A small-molecule ligand and the protein it binds are described below.
Small molecule (SMILES): CC(=O)N[C@H]1[C@H]([C@H](O)[C@H](O)COC(C)=O)O[C@@](O[C@H](CO)[C@@H](O)[C@@H]2O[C@@](O)(C(=O)O)C[C@H](O)[C@H]2NC(C)=O)(C(=O)O)C[C@@H]1O

Binding-site contacts:
Ligand atom C1 contacts residue THR93 of chain 1.B at 3.4 Å.
Ligand atom C11 contacts residue THR41 of chain 1.B at 3.3 Å.
Ligand atom O8 contacts residue THR93 of chain 1.B at 2.9 Å (h-bond).
Ligand atom O6 contacts residue THR93 of chain 1.B at 4.4 Å.
Ligand atom C1 contacts residue THR94 of chain 1.B at 3.8 Å.
Ligand atom O1B contacts residue THR93 of chain 1.B at 2.9 Å (h-bond).
Ligand atom O1A contacts residue THR93 of chain 1.B at 2.8 Å (h-bond).
Ligand atom O1A contacts residue THR93 of chain 1.B at 3.2 Å (h-bond).
Ligand atom O10 contacts residue THR41 of chain 1.B at 3.5 Å (h-bond).
Ligand atom CAF contacts residue SER97 of chain 1.B at 3.8 Å.
Ligand atom C8 contacts residue THR93 of chain 1.B at 4.0 Å.
Ligand atom OBJ contacts residue ASN37 of chain 1.B at 3.7 Å.
Ligand atom CAG contacts residue LYS95 of chain 1.B at 3.8 Å.
Ligand atom C9 contacts residue THR93 of chain 1.B at 3.9 Å.
Ligand atom CAF contacts residue LYS95 of chain 1.B at 4.0 Å.
Ligand atom O1B contacts residue THR94 of chain 1.B at 3.8 Å.
Ligand atom C10 contacts residue THR41 of chain 1.B at 3.7 Å.
Ligand atom C10 contacts residue SER257 of chain 1.B at 3.7 Å.
Ligand atom CAF contacts residue TRP100 of chain 1.B at 4.1 Å (hydrophobic).
Ligand atom C11 contacts residue ASN259 of chain 1.B at 3.8 Å.
Ligand atom O10 contacts residue ASN259 of chain 1.B at 4.0 Å.
Ligand atom O1B contacts residue SER257 of chain 1.B at 4.4 Å.
Ligand atom O10 contacts residue SER257 of chain 1.B at 2.5 Å (h-bond).
Ligand atom OBJ contacts residue LYS95 of chain 1.B at 3.8 Å.
Ligand atom O10 contacts residue SER258 of chain 1.B at 4.4 Å.
Ligand atom CAF contacts residue LEU96 of chain 1.B at 3.9 Å (hydrophobic).
Ligand atom O1B contacts residue LYS95 of chain 1.B at 3.8 Å.
Ligand atom C7 contacts residue THR41 of chain 1.B at 4.3 Å.
Ligand atom C6 contacts residue THR93 of chain 1.B at 4.4 Å.
Ligand atom C1 contacts residue THR93 of chain 1.B at 4.0 Å.
Ligand atom O1A contacts residue THR94 of chain 1.B at 3.4 Å (h-bond).
Ligand atom CAF contacts residue ASN37 of chain 1.B at 3.6 Å.
Ligand atom O9 contacts residue LYS95 of chain 1.B at 3.5 Å.
Ligand atom CAG contacts residue ASN37 of chain 1.B at 4.0 Å.
Ligand atom C9 contacts residue LYS95 of chain 1.B at 3.9 Å.
Ligand atom O7 contacts residue THR41 of chain 1.B at 3.4 Å.
Ligand atom OBJ contacts residue LEU39 of chain 1.B at 3.7 Å.
Ligand atom O1B contacts residue LYS91 of chain 1.B at 4.4 Å.
Ligand atom C9 contacts residue TRP100 of chain 1.B at 4.2 Å (hydrophobic).
Ligand atom O10 contacts residue ILE43 of chain 1.B at 4.0 Å.

Sequence of chain 1.B:
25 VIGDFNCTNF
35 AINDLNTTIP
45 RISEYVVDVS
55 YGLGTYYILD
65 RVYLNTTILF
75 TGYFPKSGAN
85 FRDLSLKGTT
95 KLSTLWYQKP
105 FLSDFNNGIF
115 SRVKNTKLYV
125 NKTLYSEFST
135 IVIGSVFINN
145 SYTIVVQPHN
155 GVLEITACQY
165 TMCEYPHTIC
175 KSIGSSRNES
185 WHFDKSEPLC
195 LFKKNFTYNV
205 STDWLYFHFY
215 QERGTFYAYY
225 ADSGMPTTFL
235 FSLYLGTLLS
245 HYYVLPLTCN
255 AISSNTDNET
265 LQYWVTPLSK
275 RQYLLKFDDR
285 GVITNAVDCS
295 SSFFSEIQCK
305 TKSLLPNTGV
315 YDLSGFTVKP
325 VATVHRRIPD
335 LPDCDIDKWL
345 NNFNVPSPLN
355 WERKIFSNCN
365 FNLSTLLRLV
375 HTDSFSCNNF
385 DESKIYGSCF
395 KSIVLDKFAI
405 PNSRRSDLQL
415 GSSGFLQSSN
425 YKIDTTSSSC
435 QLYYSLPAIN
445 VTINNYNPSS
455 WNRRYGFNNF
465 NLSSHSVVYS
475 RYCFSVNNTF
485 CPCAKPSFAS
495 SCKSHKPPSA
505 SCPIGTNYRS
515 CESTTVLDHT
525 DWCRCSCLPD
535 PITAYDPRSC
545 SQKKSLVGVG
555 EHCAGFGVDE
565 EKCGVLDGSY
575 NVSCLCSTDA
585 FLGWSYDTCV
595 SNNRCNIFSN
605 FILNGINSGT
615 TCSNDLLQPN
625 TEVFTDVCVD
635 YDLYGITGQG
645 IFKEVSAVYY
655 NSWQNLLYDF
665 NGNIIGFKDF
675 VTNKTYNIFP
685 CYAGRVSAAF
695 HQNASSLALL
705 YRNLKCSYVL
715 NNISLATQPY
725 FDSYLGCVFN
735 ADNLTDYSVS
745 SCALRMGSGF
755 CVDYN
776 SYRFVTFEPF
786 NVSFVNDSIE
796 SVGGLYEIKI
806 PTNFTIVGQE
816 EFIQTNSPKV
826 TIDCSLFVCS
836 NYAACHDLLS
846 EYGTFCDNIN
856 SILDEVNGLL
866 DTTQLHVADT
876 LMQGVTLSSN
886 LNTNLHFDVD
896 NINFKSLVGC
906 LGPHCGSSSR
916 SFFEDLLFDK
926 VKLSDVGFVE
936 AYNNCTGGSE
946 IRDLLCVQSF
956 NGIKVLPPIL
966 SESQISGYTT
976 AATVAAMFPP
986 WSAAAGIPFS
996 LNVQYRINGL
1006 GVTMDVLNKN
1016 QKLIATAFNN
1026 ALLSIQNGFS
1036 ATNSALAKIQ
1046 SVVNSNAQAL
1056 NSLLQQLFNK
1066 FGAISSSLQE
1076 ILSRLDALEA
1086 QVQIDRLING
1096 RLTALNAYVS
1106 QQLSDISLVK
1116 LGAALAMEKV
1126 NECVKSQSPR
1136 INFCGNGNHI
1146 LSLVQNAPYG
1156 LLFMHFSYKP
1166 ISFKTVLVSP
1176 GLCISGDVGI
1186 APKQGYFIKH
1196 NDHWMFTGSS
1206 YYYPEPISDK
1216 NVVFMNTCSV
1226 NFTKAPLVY